Sequence of chain 1.D:
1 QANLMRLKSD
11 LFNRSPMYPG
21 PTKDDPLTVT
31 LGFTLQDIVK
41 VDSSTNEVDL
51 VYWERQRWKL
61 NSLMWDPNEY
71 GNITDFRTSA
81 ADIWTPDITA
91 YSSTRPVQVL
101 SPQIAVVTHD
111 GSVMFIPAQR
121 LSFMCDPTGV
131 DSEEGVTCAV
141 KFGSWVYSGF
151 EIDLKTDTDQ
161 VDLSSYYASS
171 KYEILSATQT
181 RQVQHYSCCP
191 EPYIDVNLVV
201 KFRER

A protein and the small-molecule ligand that binds it are described below.
Small molecule (SMILES): CN1[C@@H]2CCC[C@H]1CC(NC(=O)c1nn(C)c3ccccc13)C2

Binding-site contacts:
Ligand atom O13 contacts residue CYS189 of chain 1.D at 3.8 Å.
Ligand atom C10 contacts residue TYR193 of chain 1.D at 3.9 Å (hydrophobic).
Ligand atom C01 contacts residue SER144 of chain 1.D at 3.5 Å.
Ligand atom C03 contacts residue TRP145 of chain 1.D at 3.3 Å (hydrophobic).
Ligand atom C10 contacts residue TRP145 of chain 1.D at 3.5 Å (hydrophobic).
Ligand atom O13 contacts residue ILE116 of chain 1.E at 3.5 Å.
Ligand atom C23 contacts residue ILE116 of chain 1.E at 3.9 Å (hydrophobic).
Ligand atom C01 contacts residue TRP145 of chain 1.D at 3.3 Å (hydrophobic).
Ligand atom N11 contacts residue ILE116 of chain 1.E at 3.9 Å.
Ligand atom C03 contacts residue TYR193 of chain 1.D at 3.7 Å (hydrophobic).
Ligand atom C12 contacts residue CYS189 of chain 1.D at 4.1 Å (hydrophobic).
Ligand atom C18 contacts residue ARG55 of chain 1.E at 3.6 Å.
Ligand atom N16 contacts residue CYS188 of chain 1.D at 3.7 Å.
Ligand atom C06 contacts residue TRP53 of chain 1.E at 3.5 Å (hydrophobic).
Ligand atom C12 contacts residue CYS188 of chain 1.D at 3.9 Å (hydrophobic).
Ligand atom C08 contacts residue TRP145 of chain 1.D at 3.5 Å (hydrophobic).
Ligand atom C17 contacts residue THR34 of chain 1.E at 3.6 Å.
Ligand atom C22 contacts residue MET114 of chain 1.E at 4.0 Å (hydrophobic).
Ligand atom C20 contacts residue ARG55 of chain 1.E at 3.3 Å.
Ligand atom N02 contacts residue TRP145 of chain 1.D at 2.8 Å (h-bond).
Ligand atom C23 contacts residue CYS188 of chain 1.D at 3.5 Å (hydrophobic).
Ligand atom C18 contacts residue CYS188 of chain 1.D at 3.4 Å (hydrophobic).
Ligand atom C19 contacts residue ARG55 of chain 1.E at 3.4 Å.
Ligand atom C14 contacts residue ILE116 of chain 1.E at 3.5 Å (hydrophobic).
Ligand atom C14 contacts residue CYS188 of chain 1.D at 3.6 Å (hydrophobic).
Ligand atom C21 contacts residue MET114 of chain 1.E at 3.7 Å (hydrophobic).
Ligand atom C04 contacts residue TYR193 of chain 1.D at 4.0 Å (hydrophobic).
Ligand atom C05 contacts residue TRP53 of chain 1.E at 4.0 Å (hydrophobic).
Ligand atom C01 contacts residue TYR91 of chain 1.D at 3.1 Å (hydrophobic).
Ligand atom C09 contacts residue TRP145 of chain 1.D at 3.6 Å (hydrophobic).
Ligand atom C19 contacts residue CYS188 of chain 1.D at 3.8 Å (hydrophobic).
Ligand atom C22 contacts residue ARG55 of chain 1.E at 3.7 Å.
Ligand atom C07 contacts residue TRP145 of chain 1.D at 3.5 Å (hydrophobic).
Ligand atom C17 contacts residue ASP162 of chain 1.E at 3.5 Å.
Ligand atom C23 contacts residue ARG55 of chain 1.E at 3.7 Å.
Ligand atom C21 contacts residue ARG55 of chain 1.E at 3.6 Å.
Ligand atom C12 contacts residue ILE116 of chain 1.E at 3.4 Å (hydrophobic).
Ligand atom N15 contacts residue CYS188 of chain 1.D at 3.9 Å.
Ligand atom C04 contacts residue TYR186 of chain 1.D at 3.9 Å (hydrophobic).
Ligand atom C22 contacts residue CYS188 of chain 1.D at 4.0 Å (hydrophobic).

Sequence of chain 1.E:
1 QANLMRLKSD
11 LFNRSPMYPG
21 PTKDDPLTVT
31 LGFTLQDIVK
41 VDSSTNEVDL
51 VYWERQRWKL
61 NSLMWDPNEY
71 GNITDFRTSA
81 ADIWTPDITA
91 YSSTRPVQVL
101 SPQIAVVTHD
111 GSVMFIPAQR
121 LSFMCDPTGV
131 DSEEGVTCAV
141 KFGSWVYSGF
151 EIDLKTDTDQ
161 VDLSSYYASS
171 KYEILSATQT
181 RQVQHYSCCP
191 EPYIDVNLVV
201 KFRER